Sequence of chain 1.B:
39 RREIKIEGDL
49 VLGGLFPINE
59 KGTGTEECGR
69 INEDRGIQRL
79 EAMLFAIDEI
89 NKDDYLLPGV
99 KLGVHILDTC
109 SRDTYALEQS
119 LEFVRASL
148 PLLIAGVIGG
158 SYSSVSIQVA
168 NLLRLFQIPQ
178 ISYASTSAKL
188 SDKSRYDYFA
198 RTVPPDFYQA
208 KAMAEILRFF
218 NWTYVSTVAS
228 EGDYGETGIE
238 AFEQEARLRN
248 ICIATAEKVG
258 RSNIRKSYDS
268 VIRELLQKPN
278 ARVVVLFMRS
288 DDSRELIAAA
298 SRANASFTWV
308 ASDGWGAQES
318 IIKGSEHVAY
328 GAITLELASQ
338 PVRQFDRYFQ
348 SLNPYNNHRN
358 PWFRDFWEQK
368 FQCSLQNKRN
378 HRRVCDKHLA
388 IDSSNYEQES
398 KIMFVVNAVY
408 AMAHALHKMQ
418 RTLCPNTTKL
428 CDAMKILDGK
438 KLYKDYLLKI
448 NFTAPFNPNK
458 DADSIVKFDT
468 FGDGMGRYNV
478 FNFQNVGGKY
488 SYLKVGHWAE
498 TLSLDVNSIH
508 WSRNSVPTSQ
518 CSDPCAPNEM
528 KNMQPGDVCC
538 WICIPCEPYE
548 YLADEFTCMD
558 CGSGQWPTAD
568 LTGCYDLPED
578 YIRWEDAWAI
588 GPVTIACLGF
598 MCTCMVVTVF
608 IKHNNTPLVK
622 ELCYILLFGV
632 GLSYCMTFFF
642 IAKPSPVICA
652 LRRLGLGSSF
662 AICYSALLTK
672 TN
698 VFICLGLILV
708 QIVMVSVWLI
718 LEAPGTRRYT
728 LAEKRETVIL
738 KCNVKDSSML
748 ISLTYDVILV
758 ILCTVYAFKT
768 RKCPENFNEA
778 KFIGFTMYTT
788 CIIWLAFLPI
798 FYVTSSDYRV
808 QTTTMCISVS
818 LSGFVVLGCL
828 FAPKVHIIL

A protein and the small-molecule ligand that binds it are described below.
Small molecule (SMILES): N[C@@H](CCC(=O)O)C(=O)O

Binding-site contacts:
Ligand atom C contacts residue SER160 of chain 1.B at 3.2 Å.
Ligand atom OE2 contacts residue ARG77 of chain 1.B at 2.6 Å (salt-bridge).
Ligand atom C contacts residue SER158 of chain 1.B at 3.8 Å.
Ligand atom CG contacts residue ASP310 of chain 1.B at 4.0 Å.
Ligand atom OXT contacts residue SER182 of chain 1.B at 3.5 Å.
Ligand atom OE2 contacts residue LYS398 of chain 1.B at 3.5 Å.
Ligand atom C contacts residue THR183 of chain 1.B at 4.1 Å.
Ligand atom N contacts residue TYR231 of chain 1.B at 3.7 Å.
Ligand atom C contacts residue ALA181 of chain 1.B at 3.8 Å (hydrophobic).
Ligand atom CD contacts residue ARG73 of chain 1.B at 3.3 Å.
Ligand atom O contacts residue TYR231 of chain 1.B at 3.9 Å.
Ligand atom O contacts residue SER158 of chain 1.B at 3.6 Å.
Ligand atom OE2 contacts residue SER158 of chain 1.B at 4.0 Å.
Ligand atom CB contacts residue SER158 of chain 1.B at 3.3 Å.
Ligand atom CD contacts residue SER158 of chain 1.B at 3.8 Å.
Ligand atom CA contacts residue ALA181 of chain 1.B at 3.6 Å (hydrophobic).
Ligand atom N contacts residue ALA181 of chain 1.B at 3.1 Å (h-bond).
Ligand atom CB contacts residue ASP310 of chain 1.B at 4.1 Å.
Ligand atom OE1 contacts residue SER158 of chain 1.B at 3.2 Å (h-bond).
Ligand atom CA contacts residue TYR231 of chain 1.B at 3.9 Å (hydrophobic).
Ligand atom CB contacts residue ALA181 of chain 1.B at 3.3 Å (hydrophobic).
Ligand atom OXT contacts residue THR183 of chain 1.B at 3.0 Å (h-bond).
Ligand atom OXT contacts residue TYR231 of chain 1.B at 3.3 Å.
Ligand atom OXT contacts residue SER184 of chain 1.B at 4.1 Å.
Ligand atom CD contacts residue ALA181 of chain 1.B at 3.9 Å (hydrophobic).
Ligand atom CA contacts residue THR183 of chain 1.B at 4.2 Å.
Ligand atom CG contacts residue ARG73 of chain 1.B at 3.6 Å.
Ligand atom N contacts residue THR183 of chain 1.B at 3.0 Å (h-bond).
Ligand atom O contacts residue SER160 of chain 1.B at 2.9 Å (h-bond).
Ligand atom OE2 contacts residue ARG73 of chain 1.B at 3.8 Å.
Ligand atom OE1 contacts residue ARG73 of chain 1.B at 3.3 Å (salt-bridge).
Ligand atom OE2 contacts residue ALA181 of chain 1.B at 3.4 Å.
Ligand atom CD contacts residue ARG77 of chain 1.B at 3.6 Å.
Ligand atom OXT contacts residue ALA181 of chain 1.B at 3.6 Å.
Ligand atom OE1 contacts residue ARG77 of chain 1.B at 3.3 Å (salt-bridge).
Ligand atom CA contacts residue ASP310 of chain 1.B at 3.6 Å.
Ligand atom OXT contacts residue SER160 of chain 1.B at 2.5 Å (h-bond).
Ligand atom N contacts residue ASP310 of chain 1.B at 2.4 Å (salt-bridge).
Ligand atom O contacts residue TYR159 of chain 1.B at 3.4 Å.
Ligand atom C contacts residue TYR231 of chain 1.B at 3.5 Å (hydrophobic).